Sequence of chain 1.A:
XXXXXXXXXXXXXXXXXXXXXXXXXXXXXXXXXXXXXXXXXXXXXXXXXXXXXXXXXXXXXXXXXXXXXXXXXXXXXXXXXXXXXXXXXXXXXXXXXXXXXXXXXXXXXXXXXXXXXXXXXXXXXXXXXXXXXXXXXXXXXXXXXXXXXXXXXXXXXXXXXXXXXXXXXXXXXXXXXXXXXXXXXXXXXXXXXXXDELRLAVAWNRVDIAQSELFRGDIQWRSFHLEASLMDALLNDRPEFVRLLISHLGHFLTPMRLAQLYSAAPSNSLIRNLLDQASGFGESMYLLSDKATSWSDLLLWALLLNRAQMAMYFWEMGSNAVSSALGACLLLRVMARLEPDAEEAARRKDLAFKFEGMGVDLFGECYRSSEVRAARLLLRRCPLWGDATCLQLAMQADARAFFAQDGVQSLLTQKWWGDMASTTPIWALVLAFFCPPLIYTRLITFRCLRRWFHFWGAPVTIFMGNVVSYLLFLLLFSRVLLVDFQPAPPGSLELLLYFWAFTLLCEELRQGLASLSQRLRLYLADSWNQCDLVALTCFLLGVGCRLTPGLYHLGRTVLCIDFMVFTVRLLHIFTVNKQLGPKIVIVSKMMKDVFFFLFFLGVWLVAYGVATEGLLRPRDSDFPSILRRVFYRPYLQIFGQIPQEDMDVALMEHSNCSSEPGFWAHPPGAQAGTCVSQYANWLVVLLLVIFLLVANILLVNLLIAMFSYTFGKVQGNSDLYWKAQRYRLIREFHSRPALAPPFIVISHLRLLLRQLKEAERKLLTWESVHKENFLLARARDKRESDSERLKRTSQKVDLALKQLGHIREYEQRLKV

A protein and the small-molecule ligand that binds it are described below.
Small molecule (SMILES): CC(=O)N[C@@H]1[C@@H](O)[C@H](O)[C@@H](CO)O[C@H]1O

Binding-site contacts:
Ligand atom C5 contacts residue ASN793 of chain 1.A at 4.2 Å.
Ligand atom O1 contacts residue ASN793 of chain 1.A at 1.9 Å (h-bond).
Ligand atom O5 contacts residue ASN793 of chain 1.A at 2.8 Å (h-bond).
Ligand atom C2 contacts residue ASN793 of chain 1.A at 4.2 Å.
Ligand atom C1 contacts residue ASN793 of chain 1.A at 2.8 Å.